The protein below binds the small molecule below.
Small molecule (SMILES): Oc1c(Cl)c(Cl)c(Cl)c(Cl)c1Cl

Sequence of chain 1.D:
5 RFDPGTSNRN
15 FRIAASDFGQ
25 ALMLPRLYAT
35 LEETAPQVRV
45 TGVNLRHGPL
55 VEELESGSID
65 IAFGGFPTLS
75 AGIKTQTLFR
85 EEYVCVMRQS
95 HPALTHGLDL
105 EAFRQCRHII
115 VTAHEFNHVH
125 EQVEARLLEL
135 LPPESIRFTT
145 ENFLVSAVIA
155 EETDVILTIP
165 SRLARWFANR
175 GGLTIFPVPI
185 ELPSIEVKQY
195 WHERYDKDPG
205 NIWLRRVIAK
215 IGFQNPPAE

Binding-site contacts:
Ligand atom CL3 contacts residue PHE22 of chain 1.D at 4.2 Å.
Ligand atom C1 contacts residue SER20 of chain 1.D at 3.5 Å.
Ligand atom CL3 contacts residue VAL191 of chain 1.D at 4.1 Å.
Ligand atom CL1 contacts residue PHE67 of chain 1.D at 3.8 Å.
Ligand atom CL4 contacts residue TYR87 of chain 1.D at 3.0 Å.
Ligand atom CL2 contacts residue LEU26 of chain 1.D at 3.9 Å.
Ligand atom CL4 contacts residue PHE147 of chain 1.D at 4.2 Å.
Ligand atom C4 contacts residue PRO164 of chain 1.D at 4.0 Å (hydrophobic).
Ligand atom CL1 contacts residue GLY23 of chain 1.D at 3.3 Å.
Ligand atom CL4 contacts residue PRO164 of chain 1.D at 3.8 Å.
Ligand atom C2 contacts residue SER20 of chain 1.D at 4.2 Å.
Ligand atom O1 contacts residue SER20 of chain 1.D at 2.7 Å (h-bond).
Ligand atom C6 contacts residue VAL123 of chain 1.D at 4.3 Å (hydrophobic).
Ligand atom CL5 contacts residue PHE147 of chain 1.D at 3.6 Å.
Ligand atom C6 contacts residue PHE147 of chain 1.D at 4.3 Å (hydrophobic).
Ligand atom CL1 contacts residue VAL191 of chain 1.D at 4.3 Å.
Ligand atom C4 contacts residue VAL191 of chain 1.D at 4.2 Å (hydrophobic).
Ligand atom C5 contacts residue VAL123 of chain 1.D at 4.2 Å (hydrophobic).
Ligand atom CL1 contacts residue SER20 of chain 1.D at 4.2 Å.
Ligand atom CL1 contacts residue GLY68 of chain 1.D at 3.9 Å.
Ligand atom CL5 contacts residue VAL123 of chain 1.D at 4.1 Å.
Ligand atom CL3 contacts residue GLU85 of chain 1.D at 3.7 Å.
Ligand atom CL2 contacts residue VAL191 of chain 1.D at 3.4 Å.
Ligand atom CL5 contacts residue HIS124 of chain 1.D at 3.9 Å.
Ligand atom C2 contacts residue PHE22 of chain 1.D at 3.9 Å (hydrophobic).
Ligand atom CL2 contacts residue PHE83 of chain 1.D at 3.7 Å.
Ligand atom C4 contacts residue PHE22 of chain 1.D at 3.9 Å (hydrophobic).
Ligand atom CL4 contacts residue HIS124 of chain 1.D at 4.0 Å.
Ligand atom CL4 contacts residue VAL123 of chain 1.D at 3.9 Å.
Ligand atom C3 contacts residue PHE22 of chain 1.D at 3.6 Å (hydrophobic).
Ligand atom C3 contacts residue VAL191 of chain 1.D at 4.0 Å (hydrophobic).
Ligand atom CL2 contacts residue PHE22 of chain 1.D at 3.5 Å.
Ligand atom C1 contacts residue PHE22 of chain 1.D at 4.3 Å (hydrophobic).
Ligand atom CL3 contacts residue ILE189 of chain 1.D at 4.1 Å.
Ligand atom CL3 contacts residue PRO164 of chain 1.D at 3.5 Å.
Ligand atom CL1 contacts residue LEU26 of chain 1.D at 4.2 Å.
Ligand atom CL5 contacts residue HIS122 of chain 1.D at 3.2 Å.
Ligand atom C5 contacts residue PRO164 of chain 1.D at 4.2 Å (hydrophobic).
Ligand atom O1 contacts residue GLY68 of chain 1.D at 4.2 Å.
Ligand atom C2 contacts residue GLY68 of chain 1.D at 4.3 Å.